A small-molecule ligand and the protein it binds are described below.
Small molecule (SMILES): NC(=O)CC[C@H](NC(=O)[C@@H]1CCCN1C(=O)[C@H](CC1=CNCN1)NC(=O)[C@H](CO)NC(=O)[C@@H](N)Cc1c[nH]c2ccccc12)C(=O)N[C@@H](Cc1ccccc1)C(=O)N[C@@H](CCC(=O)O)C(=O)N[C@@H](CCCC[NH3+])C(=O)O

Sequence of chain 2.A:
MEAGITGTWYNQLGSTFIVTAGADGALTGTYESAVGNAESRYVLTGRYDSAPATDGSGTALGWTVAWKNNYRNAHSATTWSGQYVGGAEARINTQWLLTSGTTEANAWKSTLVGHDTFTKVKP

Binding-site contacts:
Ligand atom CD2 contacts residue SER76 of chain 2.A at 3.5 Å.
Ligand atom CE1 contacts residue TRP67 of chain 2.A at 3.3 Å (hydrophobic).
Ligand atom NE2 contacts residue THR78 of chain 2.A at 2.7 Å (h-bond).
Ligand atom CD contacts residue ARG72 of chain 2.A at 3.3 Å.
Ligand atom OE2 contacts residue ARG72 of chain 2.A at 3.0 Å (salt-bridge).
Ligand atom CD contacts residue ARG72 of chain 2.A at 3.6 Å.
Ligand atom NE2 contacts residue TRP67 of chain 2.A at 3.4 Å.
Ligand atom OXT contacts residue SER15 of chain 2.A at 2.9 Å (h-bond).
Ligand atom CD1 contacts residue TRP108 of chain 1.A at 3.6 Å (hydrophobic).
Ligand atom CG contacts residue TYR31 of chain 2.A at 3.5 Å (hydrophobic).
Ligand atom CB contacts residue TYR42 of chain 2.A at 3.4 Å (hydrophobic).
Ligand atom OE1 contacts residue ARG72 of chain 2.A at 3.0 Å (salt-bridge).
Ligand atom CB contacts residue SER15 of chain 2.A at 2.6 Å.
Ligand atom NE2 contacts residue LEU98 of chain 2.A at 3.5 Å.
Ligand atom OXT contacts residue ALA34 of chain 2.A at 2.9 Å (h-bond).
Ligand atom CZ contacts residue TRP96 of chain 2.A at 3.5 Å (hydrophobic).
Ligand atom CA contacts residue SER33 of chain 2.A at 3.3 Å.
Ligand atom NZ contacts residue SER33 of chain 2.A at 3.6 Å.
Ligand atom CG contacts residue TRP108 of chain 1.A at 3.6 Å (hydrophobic).
Ligand atom NZ contacts residue GLU32 of chain 2.A at 3.4 Å.
Ligand atom O contacts residue LYS109 of chain 1.A at 2.9 Å (salt-bridge).
Ligand atom CE1 contacts residue TRP108 of chain 1.A at 3.6 Å (hydrophobic).
Ligand atom CE2 contacts residue TRP108 of chain 1.A at 3.3 Å (hydrophobic).
Ligand atom NZ contacts residue TYR31 of chain 2.A at 3.0 Å.
Ligand atom CE contacts residue SER40 of chain 2.A at 3.1 Å.
Ligand atom NZ contacts residue SER40 of chain 2.A at 2.9 Å (h-bond).
Ligand atom C contacts residue ALA34 of chain 2.A at 3.3 Å (hydrophobic).
Ligand atom CG contacts residue SER33 of chain 2.A at 3.6 Å.
Ligand atom CA contacts residue SER15 of chain 2.A at 3.6 Å.
Ligand atom CG contacts residue SER15 of chain 2.A at 3.6 Å.
Ligand atom CD contacts residue SER33 of chain 2.A at 3.0 Å.
Ligand atom OXT contacts residue LEU13 of chain 2.A at 3.6 Å.
Ligand atom CH2 contacts residue TRP108 of chain 1.A at 3.5 Å (hydrophobic).
Ligand atom CD2 contacts residue TRP108 of chain 1.A at 3.3 Å (hydrophobic).
Ligand atom C contacts residue SER15 of chain 2.A at 3.5 Å.
Ligand atom OXT contacts residue GLY14 of chain 2.A at 3.1 Å.
Ligand atom CB contacts residue SER33 of chain 2.A at 3.2 Å.
Ligand atom O contacts residue TYR31 of chain 2.A at 3.2 Å (h-bond).
Ligand atom NE2 contacts residue SER76 of chain 2.A at 2.8 Å (h-bond).
Ligand atom CB contacts residue TRP67 of chain 2.A at 3.6 Å (hydrophobic).

Sequence of chain 1.A:
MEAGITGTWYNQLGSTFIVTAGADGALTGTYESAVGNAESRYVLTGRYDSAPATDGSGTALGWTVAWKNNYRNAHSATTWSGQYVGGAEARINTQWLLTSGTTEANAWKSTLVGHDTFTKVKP